Sequence of chain 4.A:
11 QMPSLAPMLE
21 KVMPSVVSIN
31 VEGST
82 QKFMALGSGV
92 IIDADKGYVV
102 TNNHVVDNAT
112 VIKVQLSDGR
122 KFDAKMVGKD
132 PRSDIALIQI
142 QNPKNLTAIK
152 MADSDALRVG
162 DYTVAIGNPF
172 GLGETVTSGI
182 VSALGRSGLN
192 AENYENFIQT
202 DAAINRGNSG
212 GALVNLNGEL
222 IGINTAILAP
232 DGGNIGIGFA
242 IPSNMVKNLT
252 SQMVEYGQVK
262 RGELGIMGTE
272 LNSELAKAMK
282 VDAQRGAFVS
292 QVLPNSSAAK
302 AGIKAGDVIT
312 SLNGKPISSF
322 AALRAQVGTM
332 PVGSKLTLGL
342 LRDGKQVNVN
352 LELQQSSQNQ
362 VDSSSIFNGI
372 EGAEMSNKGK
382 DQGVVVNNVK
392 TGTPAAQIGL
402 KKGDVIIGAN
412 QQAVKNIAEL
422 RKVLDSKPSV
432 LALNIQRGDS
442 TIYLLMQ

The small molecule below binds the protein below.
Small molecule (SMILES): CC(C)O[PH](=O)OC(C)C

Binding-site contacts:
Ligand atom O2P contacts residue THR226 of chain 4.A at 3.3 Å (h-bond).
Ligand atom C2' contacts residue ALA227 of chain 4.A at 3.9 Å (hydrophobic).
Ligand atom C2 contacts residue HIS105 of chain 4.A at 3.0 Å.
Ligand atom C3' contacts residue ALA227 of chain 4.A at 3.7 Å (hydrophobic).
Ligand atom O1P contacts residue ARG207 of chain 4.A at 3.5 Å.
Ligand atom P contacts residue ARG207 of chain 4.A at 4.0 Å.
Ligand atom O3P contacts residue ASN209 of chain 4.A at 3.1 Å (h-bond).
Ligand atom C2' contacts residue SER210 of chain 4.A at 3.2 Å.
Ligand atom C3 contacts residue GLY208 of chain 4.A at 3.7 Å.
Ligand atom C3' contacts residue ASN206 of chain 4.A at 4.3 Å.
Ligand atom C1 contacts residue HIS105 of chain 4.A at 3.9 Å.
Ligand atom O1P contacts residue HIS105 of chain 4.A at 4.1 Å.
Ligand atom C1 contacts residue GLY208 of chain 4.A at 4.2 Å.
Ligand atom C3 contacts residue LEU87 of chain 4.A at 3.2 Å (hydrophobic).
Ligand atom O3P contacts residue SER210 of chain 4.A at 2.4 Å (h-bond).
Ligand atom C3 contacts residue SER210 of chain 4.A at 3.5 Å.
Ligand atom C3 contacts residue VAL106 of chain 4.A at 4.3 Å (hydrophobic).
Ligand atom O3P contacts residue GLY208 of chain 4.A at 2.6 Å (h-bond).
Ligand atom C1' contacts residue SER210 of chain 4.A at 3.1 Å.
Ligand atom C3' contacts residue ILE228 of chain 4.A at 3.3 Å (hydrophobic).
Ligand atom P contacts residue ASN206 of chain 4.A at 3.9 Å.
Ligand atom P contacts residue THR226 of chain 4.A at 3.9 Å.
Ligand atom C1' contacts residue THR226 of chain 4.A at 3.1 Å.
Ligand atom C1 contacts residue SER210 of chain 4.A at 3.3 Å.
Ligand atom P contacts residue SER210 of chain 4.A at 1.4 Å.
Ligand atom C1 contacts residue ARG207 of chain 4.A at 4.1 Å.
Ligand atom P contacts residue HIS105 of chain 4.A at 4.0 Å.
Ligand atom O3P contacts residue ARG207 of chain 4.A at 3.5 Å.
Ligand atom C1' contacts residue ALA227 of chain 4.A at 3.5 Å (hydrophobic).
Ligand atom P contacts residue GLY208 of chain 4.A at 3.8 Å.
Ligand atom O2P contacts residue SER210 of chain 4.A at 2.4 Å (h-bond).
Ligand atom C1' contacts residue ILE228 of chain 4.A at 4.0 Å (hydrophobic).
Ligand atom O3P contacts residue ASN206 of chain 4.A at 3.1 Å (h-bond).
Ligand atom O1P contacts residue SER210 of chain 4.A at 2.7 Å (h-bond).
Ligand atom O2P contacts residue ARG207 of chain 4.A at 4.3 Å.
Ligand atom O2P contacts residue ASN206 of chain 4.A at 3.5 Å (h-bond).
Ligand atom C2 contacts residue SER210 of chain 4.A at 3.8 Å.
Ligand atom O1P contacts residue GLY208 of chain 4.A at 3.9 Å.
Ligand atom C2' contacts residue THR226 of chain 4.A at 3.4 Å.
Ligand atom C2' contacts residue HIS105 of chain 4.A at 3.9 Å.